Binding-site contacts:
Ligand atom O7 contacts residue ASN801 of chain 1.H at 3.9 Å.
Ligand atom O5 contacts residue SER803 of chain 1.H at 3.2 Å (h-bond).
Ligand atom C7 contacts residue ASN801 of chain 1.H at 3.6 Å.
Ligand atom C1 contacts residue ASN801 of chain 1.H at 1.4 Å.
Ligand atom C5 contacts residue SER803 of chain 1.H at 3.3 Å.
Ligand atom O6 contacts residue GLN804 of chain 1.H at 4.0 Å.
Ligand atom O5 contacts residue ASN801 of chain 1.H at 2.3 Å (h-bond).
Ligand atom C1 contacts residue SER803 of chain 1.H at 3.6 Å.
Ligand atom C6 contacts residue GLN804 of chain 1.H at 3.4 Å.
Ligand atom N2 contacts residue ASN801 of chain 1.H at 3.0 Å (h-bond).
Ligand atom C4 contacts residue ASN801 of chain 1.H at 4.2 Å.
Ligand atom C5 contacts residue ASN801 of chain 1.H at 3.6 Å.
Ligand atom C6 contacts residue SER803 of chain 1.H at 3.6 Å.
Ligand atom C2 contacts residue ASN801 of chain 1.H at 2.5 Å.
Ligand atom C8 contacts residue GLN804 of chain 1.H at 4.2 Å.
Ligand atom C5 contacts residue GLN804 of chain 1.H at 4.2 Å.
Ligand atom C3 contacts residue ASN801 of chain 1.H at 3.8 Å.
Ligand atom O6 contacts residue SER803 of chain 1.H at 4.5 Å.

Sequence of chain 1.H:
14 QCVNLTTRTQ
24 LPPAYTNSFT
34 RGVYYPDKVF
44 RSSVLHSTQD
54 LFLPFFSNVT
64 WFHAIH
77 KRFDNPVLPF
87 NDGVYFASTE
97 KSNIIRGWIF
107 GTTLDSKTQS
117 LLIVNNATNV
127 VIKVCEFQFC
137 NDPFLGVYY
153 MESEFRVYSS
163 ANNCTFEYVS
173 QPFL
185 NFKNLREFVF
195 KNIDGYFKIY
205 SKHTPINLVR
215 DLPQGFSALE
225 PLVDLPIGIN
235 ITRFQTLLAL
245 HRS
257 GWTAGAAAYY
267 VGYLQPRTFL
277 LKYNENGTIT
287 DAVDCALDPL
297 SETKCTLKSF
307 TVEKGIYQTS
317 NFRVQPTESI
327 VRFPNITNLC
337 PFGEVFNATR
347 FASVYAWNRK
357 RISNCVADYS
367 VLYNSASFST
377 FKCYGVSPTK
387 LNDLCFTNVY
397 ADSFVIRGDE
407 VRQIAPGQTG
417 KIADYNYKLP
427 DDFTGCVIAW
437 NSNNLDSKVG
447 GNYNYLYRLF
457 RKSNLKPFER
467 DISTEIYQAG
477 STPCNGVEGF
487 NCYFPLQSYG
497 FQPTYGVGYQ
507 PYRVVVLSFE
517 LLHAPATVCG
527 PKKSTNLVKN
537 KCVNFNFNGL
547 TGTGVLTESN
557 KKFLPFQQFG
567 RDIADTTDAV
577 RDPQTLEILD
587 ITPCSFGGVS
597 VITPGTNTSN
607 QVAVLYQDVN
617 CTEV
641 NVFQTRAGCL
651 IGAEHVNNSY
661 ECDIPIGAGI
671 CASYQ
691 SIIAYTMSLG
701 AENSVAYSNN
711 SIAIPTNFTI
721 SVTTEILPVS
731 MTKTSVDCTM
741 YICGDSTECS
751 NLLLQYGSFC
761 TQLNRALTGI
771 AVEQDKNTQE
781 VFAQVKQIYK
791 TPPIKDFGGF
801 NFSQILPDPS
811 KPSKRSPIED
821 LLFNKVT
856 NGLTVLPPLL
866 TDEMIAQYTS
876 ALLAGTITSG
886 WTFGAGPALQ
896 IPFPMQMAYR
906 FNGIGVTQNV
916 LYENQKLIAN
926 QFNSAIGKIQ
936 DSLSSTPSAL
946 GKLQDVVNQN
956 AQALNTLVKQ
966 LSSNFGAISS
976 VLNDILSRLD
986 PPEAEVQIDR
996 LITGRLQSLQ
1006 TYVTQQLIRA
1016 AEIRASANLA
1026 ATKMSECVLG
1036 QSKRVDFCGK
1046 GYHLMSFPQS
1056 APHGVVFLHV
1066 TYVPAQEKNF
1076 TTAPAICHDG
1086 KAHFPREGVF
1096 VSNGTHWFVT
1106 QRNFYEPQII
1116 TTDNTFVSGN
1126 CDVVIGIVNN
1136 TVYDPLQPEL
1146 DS

This protein binds this small molecule.
Small molecule (SMILES): CC(=O)N[C@H]1[C@H](O[C@H]2[C@H](O)[C@@H](NC(C)=O)CO[C@@H]2CO)O[C@H](CO)[C@@H](O)[C@@H]1O